Sequence of chain 1.C:
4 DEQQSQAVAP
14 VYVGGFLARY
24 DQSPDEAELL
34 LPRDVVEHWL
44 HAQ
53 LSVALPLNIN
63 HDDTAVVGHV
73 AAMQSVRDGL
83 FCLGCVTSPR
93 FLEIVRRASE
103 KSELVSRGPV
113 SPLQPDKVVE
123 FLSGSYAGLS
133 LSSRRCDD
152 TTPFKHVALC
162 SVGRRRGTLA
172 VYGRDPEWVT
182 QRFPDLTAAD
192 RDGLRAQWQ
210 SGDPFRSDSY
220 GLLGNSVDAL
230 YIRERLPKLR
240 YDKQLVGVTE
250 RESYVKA

Binding-site contacts:
Ligand atom O3 contacts residue ARG165 of chain 1.C at 2.4 Å (salt-bridge).
Ligand atom O4 contacts residue SER132 of chain 1.C at 2.3 Å (h-bond).
Ligand atom OD1 contacts residue SER134 of chain 1.C at 2.5 Å (h-bond).
Ligand atom O2 contacts residue SER135 of chain 1.C at 3.1 Å (h-bond).
Ligand atom N3 contacts residue SER132 of chain 1.C at 2.6 Å (h-bond).
Ligand atom O2 contacts residue SER134 of chain 1.C at 3.5 Å.
Ligand atom C7 contacts residue ILE231 of chain 1.C at 3.4 Å (hydrophobic).
Ligand atom CG11 contacts residue SER135 of chain 1.C at 3.2 Å.
Ligand atom CB4 contacts residue SER132 of chain 1.C at 3.1 Å.
Ligand atom O4 contacts residue ARG165 of chain 1.C at 2.9 Å (salt-bridge).
Ligand atom CG3 contacts residue LYS156 of chain 1.C at 3.3 Å.
Ligand atom CG2 contacts residue SER135 of chain 1.C at 3.3 Å.
Ligand atom CA1 contacts residue SER135 of chain 1.C at 3.4 Å.
Ligand atom C9 contacts residue VAL163 of chain 1.C at 2.8 Å (hydrophobic).
Ligand atom C311 contacts residue CYS161 of chain 1.C at 3.4 Å (hydrophobic).
Ligand atom C1 contacts residue SER135 of chain 1.C at 3.5 Å.
Ligand atom C8 contacts residue VAL163 of chain 1.C at 3.5 Å (hydrophobic).
Ligand atom O11 contacts residue SER132 of chain 1.C at 2.9 Å (h-bond).
Ligand atom N1 contacts residue SER135 of chain 1.C at 2.7 Å (h-bond).
Ligand atom O contacts residue ARG136 of chain 1.C at 3.2 Å.
Ligand atom N3 contacts residue LEU133 of chain 1.C at 3.0 Å (h-bond).
Ligand atom CG31 contacts residue ARG137 of chain 1.C at 3.3 Å.
Ligand atom CA4 contacts residue ARG165 of chain 1.C at 3.3 Å.
Ligand atom N21 contacts residue ARG165 of chain 1.C at 3.4 Å.
Ligand atom C4 contacts residue SER132 of chain 1.C at 1.4 Å.
Ligand atom N21 contacts residue SER132 of chain 1.C at 3.5 Å (h-bond).
Ligand atom C3 contacts residue ARG165 of chain 1.C at 3.5 Å.
Ligand atom CB3 contacts residue HIS63 of chain 1.C at 3.2 Å.
Ligand atom O4 contacts residue GLY164 of chain 1.C at 3.4 Å.
Ligand atom CG4 contacts residue SER134 of chain 1.C at 3.5 Å.
Ligand atom CG2 contacts residue LYS156 of chain 1.C at 3.3 Å.
Ligand atom C32 contacts residue ASN62 of chain 1.C at 3.0 Å.
Ligand atom O11 contacts residue HIS63 of chain 1.C at 2.5 Å (h-bond).
Ligand atom CA4 contacts residue SER132 of chain 1.C at 2.4 Å.
Ligand atom C contacts residue ARG137 of chain 1.C at 3.4 Å.
Ligand atom CB contacts residue ARG137 of chain 1.C at 3.3 Å.
Ligand atom C11 contacts residue HIS63 of chain 1.C at 3.3 Å.
Ligand atom O contacts residue ARG137 of chain 1.C at 2.5 Å (salt-bridge).
Ligand atom C11 contacts residue SER132 of chain 1.C at 2.4 Å.
Ligand atom C311 contacts residue ASN62 of chain 1.C at 3.3 Å.

This small molecule binds to this protein.
Small molecule (SMILES): CC[C@@H](NC(=O)[C@@H](O)[C@H](C)NC(=O)[C@H](CC(=O)N(C)C)NC(=O)[C@@H](NC(=O)[C@@H](NC(=O)CCCCCN)C(C)(C)C)C(C)(C)C)c1ccccc1